Binding-site contacts:
Ligand atom O7 contacts residue ASN44 of chain 1.C at 3.4 Å (h-bond).
Ligand atom N2 contacts residue PRO213 of chain 1.C at 4.2 Å.
Ligand atom C8 contacts residue PRO213 of chain 1.C at 4.5 Å (hydrophobic).
Ligand atom O6 contacts residue ARG21 of chain 1.C at 3.2 Å (salt-bridge).
Ligand atom C2 contacts residue ASN44 of chain 1.C at 2.4 Å.
Ligand atom C6 contacts residue ARG21 of chain 1.C at 4.4 Å.
Ligand atom C5 contacts residue ASN44 of chain 1.C at 3.7 Å.
Ligand atom C3 contacts residue ASN44 of chain 1.C at 3.8 Å.
Ligand atom C1 contacts residue ASN44 of chain 1.C at 1.4 Å.
Ligand atom N2 contacts residue ASN44 of chain 1.C at 2.9 Å (h-bond).
Ligand atom C7 contacts residue ASN44 of chain 1.C at 3.4 Å.
Ligand atom C4 contacts residue ASN44 of chain 1.C at 4.2 Å.
Ligand atom C7 contacts residue PRO213 of chain 1.C at 4.4 Å (hydrophobic).
Ligand atom O5 contacts residue ASN44 of chain 1.C at 2.4 Å (h-bond).

Sequence of chain 1.C:
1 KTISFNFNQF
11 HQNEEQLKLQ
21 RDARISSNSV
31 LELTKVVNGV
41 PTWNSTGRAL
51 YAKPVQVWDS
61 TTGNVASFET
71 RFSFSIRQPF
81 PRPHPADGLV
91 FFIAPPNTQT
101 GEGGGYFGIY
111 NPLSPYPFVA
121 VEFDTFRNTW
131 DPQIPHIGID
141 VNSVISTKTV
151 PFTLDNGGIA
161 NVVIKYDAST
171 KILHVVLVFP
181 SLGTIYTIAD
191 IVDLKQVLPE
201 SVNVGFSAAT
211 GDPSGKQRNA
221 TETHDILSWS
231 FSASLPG

The small molecule below binds the protein below.
Small molecule (SMILES): CC(=O)N[C@H]1[C@H](O[C@H]2[C@H](O)[C@@H](NC(C)=O)CO[C@@H]2CO)O[C@H](CO)[C@@H](O)[C@@H]1O